Binding-site contacts:
Ligand atom C4 contacts residue VAL31 of chain 51.F at 3.8 Å (hydrophobic).
Ligand atom C8 contacts residue ARG57 of chain 51.F at 4.2 Å.
Ligand atom C7 contacts residue SER70 of chain 51.F at 4.4 Å.
Ligand atom C6 contacts residue ASN69 of chain 51.F at 4.4 Å.
Ligand atom C5 contacts residue MET33 of chain 51.F at 3.7 Å (hydrophobic).
Ligand atom C2 contacts residue ASN69 of chain 51.F at 4.2 Å.
Ligand atom C8 contacts residue SER70 of chain 51.F at 3.7 Å.
Ligand atom O7 contacts residue ASN69 of chain 51.F at 3.8 Å.
Ligand atom C4 contacts residue NAG1 of chain 51.DA at 3.2 Å.
Ligand atom O3 contacts residue NAG1 of chain 51.DA at 2.6 Å (h-bond).
Ligand atom O1 contacts residue VAL31 of chain 51.F at 3.4 Å (h-bond).
Ligand atom C1 contacts residue VAL31 of chain 51.F at 4.3 Å (hydrophobic).
Ligand atom C6 contacts residue MET33 of chain 51.F at 3.5 Å (hydrophobic).
Ligand atom N2 contacts residue ASN69 of chain 51.F at 4.3 Å.
Ligand atom C1 contacts residue ASN69 of chain 51.F at 2.7 Å.
Ligand atom C3 contacts residue NAG1 of chain 51.DA at 3.7 Å.
Ligand atom C8 contacts residue ASN69 of chain 51.F at 3.4 Å.
Ligand atom C7 contacts residue ASN69 of chain 51.F at 3.8 Å.
Ligand atom C6 contacts residue LEU24 of chain 51.F at 4.5 Å (hydrophobic).
Ligand atom C3 contacts residue VAL31 of chain 51.F at 3.0 Å (hydrophobic).
Ligand atom O6 contacts residue NAG1 of chain 51.DA at 3.0 Å.
Ligand atom C2 contacts residue VAL31 of chain 51.F at 4.0 Å (hydrophobic).
Ligand atom C6 contacts residue NAG1 of chain 51.DA at 4.3 Å.
Ligand atom O3 contacts residue VAL31 of chain 51.F at 3.6 Å.
Ligand atom O1 contacts residue SER70 of chain 51.F at 4.2 Å.
Ligand atom O4 contacts residue NAG1 of chain 51.DA at 3.0 Å.
Ligand atom O1 contacts residue ASN69 of chain 51.F at 2.1 Å (h-bond).
Ligand atom O4 contacts residue VAL31 of chain 51.F at 3.3 Å.
Ligand atom C5 contacts residue ASN69 of chain 51.F at 3.7 Å.
Ligand atom O5 contacts residue ASN69 of chain 51.F at 2.8 Å (h-bond).
Ligand atom O1 contacts residue MET33 of chain 51.F at 3.9 Å.
Ligand atom C5 contacts residue NAG1 of chain 51.DA at 4.3 Å.
Ligand atom N2 contacts residue VAL31 of chain 51.F at 4.0 Å.
Ligand atom C5 contacts residue VAL31 of chain 51.F at 4.2 Å (hydrophobic).
Ligand atom O5 contacts residue MET33 of chain 51.F at 4.2 Å.

The protein below binds the small molecule below.
Small molecule (SMILES): CC(=O)N[C@@H]1[C@@H](O)[C@H](O)[C@@H](CO)O[C@H]1O

Sequence of chain 51.F:
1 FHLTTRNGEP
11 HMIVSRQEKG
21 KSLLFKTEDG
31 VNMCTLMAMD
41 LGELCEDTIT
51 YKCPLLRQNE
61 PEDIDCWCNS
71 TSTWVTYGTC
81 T